Sequence of chain 1.A:
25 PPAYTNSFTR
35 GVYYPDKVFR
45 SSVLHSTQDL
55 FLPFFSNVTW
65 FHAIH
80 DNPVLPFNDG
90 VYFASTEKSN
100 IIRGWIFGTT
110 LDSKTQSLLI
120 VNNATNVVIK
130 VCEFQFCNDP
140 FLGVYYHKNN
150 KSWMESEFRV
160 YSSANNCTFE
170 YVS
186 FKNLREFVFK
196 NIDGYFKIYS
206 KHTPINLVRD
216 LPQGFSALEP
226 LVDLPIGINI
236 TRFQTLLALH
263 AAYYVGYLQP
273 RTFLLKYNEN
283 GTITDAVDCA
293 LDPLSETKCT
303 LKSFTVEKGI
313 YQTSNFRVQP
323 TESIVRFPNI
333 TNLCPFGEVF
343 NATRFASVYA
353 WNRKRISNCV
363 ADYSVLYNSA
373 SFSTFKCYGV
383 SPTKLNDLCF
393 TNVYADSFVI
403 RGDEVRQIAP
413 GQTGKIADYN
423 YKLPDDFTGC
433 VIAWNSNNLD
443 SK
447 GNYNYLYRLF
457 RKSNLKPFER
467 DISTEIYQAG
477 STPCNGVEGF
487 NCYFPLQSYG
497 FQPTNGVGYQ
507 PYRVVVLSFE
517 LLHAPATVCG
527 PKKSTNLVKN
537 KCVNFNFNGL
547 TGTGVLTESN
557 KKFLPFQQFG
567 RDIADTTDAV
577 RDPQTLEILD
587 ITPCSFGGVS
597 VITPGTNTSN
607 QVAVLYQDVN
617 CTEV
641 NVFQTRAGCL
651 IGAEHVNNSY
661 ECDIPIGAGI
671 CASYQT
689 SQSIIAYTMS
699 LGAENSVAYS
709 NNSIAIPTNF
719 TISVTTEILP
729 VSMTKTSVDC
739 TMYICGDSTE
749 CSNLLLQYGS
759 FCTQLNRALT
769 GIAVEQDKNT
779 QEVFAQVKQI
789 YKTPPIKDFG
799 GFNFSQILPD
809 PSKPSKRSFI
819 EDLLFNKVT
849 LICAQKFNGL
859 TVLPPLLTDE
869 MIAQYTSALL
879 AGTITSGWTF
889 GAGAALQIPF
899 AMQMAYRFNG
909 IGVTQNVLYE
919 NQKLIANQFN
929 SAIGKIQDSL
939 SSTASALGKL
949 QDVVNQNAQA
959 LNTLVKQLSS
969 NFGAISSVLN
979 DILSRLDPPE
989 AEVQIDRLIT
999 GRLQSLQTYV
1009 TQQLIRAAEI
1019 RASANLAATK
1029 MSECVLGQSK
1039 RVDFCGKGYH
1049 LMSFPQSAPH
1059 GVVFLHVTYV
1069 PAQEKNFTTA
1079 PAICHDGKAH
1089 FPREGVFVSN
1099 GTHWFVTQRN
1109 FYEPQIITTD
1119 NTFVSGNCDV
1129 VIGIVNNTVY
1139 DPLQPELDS

A protein and the small-molecule ligand that binds it are described below.
Small molecule (SMILES): CC(=O)N[C@@H]1[C@@H](O)[C@H](O)[C@@H](CO)O[C@H]1O

Sequence of chain 1.B:
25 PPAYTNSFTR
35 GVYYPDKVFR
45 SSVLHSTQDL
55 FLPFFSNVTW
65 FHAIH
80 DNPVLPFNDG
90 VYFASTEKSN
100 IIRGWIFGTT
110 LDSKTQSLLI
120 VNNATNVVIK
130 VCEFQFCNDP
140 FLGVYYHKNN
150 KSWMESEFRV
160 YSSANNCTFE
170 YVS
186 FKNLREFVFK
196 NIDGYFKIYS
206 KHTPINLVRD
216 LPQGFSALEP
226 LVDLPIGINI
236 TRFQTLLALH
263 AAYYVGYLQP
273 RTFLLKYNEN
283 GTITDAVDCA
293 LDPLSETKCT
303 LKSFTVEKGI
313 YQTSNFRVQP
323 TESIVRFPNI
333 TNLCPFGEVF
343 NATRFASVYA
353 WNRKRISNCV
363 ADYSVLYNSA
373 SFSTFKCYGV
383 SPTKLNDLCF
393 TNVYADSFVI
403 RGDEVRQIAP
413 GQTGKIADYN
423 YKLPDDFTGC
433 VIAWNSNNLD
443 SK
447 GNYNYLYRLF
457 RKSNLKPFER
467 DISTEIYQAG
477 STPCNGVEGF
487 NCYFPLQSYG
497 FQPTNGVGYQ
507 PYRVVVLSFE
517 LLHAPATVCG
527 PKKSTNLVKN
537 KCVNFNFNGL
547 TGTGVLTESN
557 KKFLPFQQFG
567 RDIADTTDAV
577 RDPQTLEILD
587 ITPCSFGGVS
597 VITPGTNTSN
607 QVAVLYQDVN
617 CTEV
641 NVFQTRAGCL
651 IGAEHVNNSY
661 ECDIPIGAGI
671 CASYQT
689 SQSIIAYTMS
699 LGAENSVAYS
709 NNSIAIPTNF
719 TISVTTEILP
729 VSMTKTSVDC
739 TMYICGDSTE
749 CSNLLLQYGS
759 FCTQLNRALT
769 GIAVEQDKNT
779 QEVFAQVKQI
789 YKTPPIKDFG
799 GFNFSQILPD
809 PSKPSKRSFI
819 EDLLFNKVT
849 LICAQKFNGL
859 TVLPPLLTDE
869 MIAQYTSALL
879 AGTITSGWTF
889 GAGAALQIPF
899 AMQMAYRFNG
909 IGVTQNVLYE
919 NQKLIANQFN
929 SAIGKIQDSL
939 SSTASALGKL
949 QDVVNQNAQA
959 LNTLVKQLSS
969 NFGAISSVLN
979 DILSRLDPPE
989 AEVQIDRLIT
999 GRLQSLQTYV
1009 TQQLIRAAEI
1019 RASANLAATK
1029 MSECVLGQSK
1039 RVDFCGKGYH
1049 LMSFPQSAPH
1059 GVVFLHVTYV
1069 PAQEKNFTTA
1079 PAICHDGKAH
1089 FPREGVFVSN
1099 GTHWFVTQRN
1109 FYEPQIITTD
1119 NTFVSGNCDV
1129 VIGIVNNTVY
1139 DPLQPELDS

Binding-site contacts:
Ligand atom O4 contacts residue ALA706 of chain 1.B at 4.4 Å.
Ligand atom C1 contacts residue GLN895 of chain 1.A at 4.5 Å.
Ligand atom C8 contacts residue GLU1072 of chain 1.B at 3.6 Å.
Ligand atom O7 contacts residue ASN1074 of chain 1.B at 4.3 Å.
Ligand atom C6 contacts residue ALA706 of chain 1.B at 3.7 Å (hydrophobic).
Ligand atom C8 contacts residue ASN1074 of chain 1.B at 4.4 Å.
Ligand atom N2 contacts residue ASN1074 of chain 1.B at 2.9 Å (h-bond).
Ligand atom O5 contacts residue ASN1074 of chain 1.B at 2.4 Å (h-bond).
Ligand atom C7 contacts residue ASN1074 of chain 1.B at 3.8 Å.
Ligand atom C1 contacts residue ASN1074 of chain 1.B at 1.4 Å.
Ligand atom C8 contacts residue LYS1073 of chain 1.B at 4.4 Å.
Ligand atom O6 contacts residue ALA706 of chain 1.B at 3.9 Å.
Ligand atom C2 contacts residue ASN1074 of chain 1.B at 2.5 Å.
Ligand atom C4 contacts residue ASN1074 of chain 1.B at 4.3 Å.
Ligand atom C3 contacts residue ASN1074 of chain 1.B at 3.8 Å.
Ligand atom C5 contacts residue ALA706 of chain 1.B at 3.9 Å (hydrophobic).
Ligand atom C5 contacts residue ASN1074 of chain 1.B at 3.6 Å.